Binding-site contacts:
Ligand atom C7 contacts residue ASN290 of chain 2.A at 3.4 Å.
Ligand atom C1 contacts residue ASN290 of chain 2.A at 1.6 Å.
Ligand atom O7 contacts residue THR292 of chain 2.A at 3.5 Å (h-bond).
Ligand atom O3 contacts residue GLN295 of chain 2.A at 2.8 Å (h-bond).
Ligand atom O7 contacts residue ASN290 of chain 2.A at 3.6 Å.
Ligand atom C2 contacts residue GLN295 of chain 2.A at 4.2 Å.
Ligand atom C6 contacts residue THR292 of chain 2.A at 4.1 Å.
Ligand atom O5 contacts residue ASN290 of chain 2.A at 2.4 Å (h-bond).
Ligand atom O2 contacts residue GLN295 of chain 2.A at 3.7 Å.
Ligand atom C6 contacts residue GLN295 of chain 2.A at 3.9 Å.
Ligand atom O6 contacts residue ILE298 of chain 2.A at 4.1 Å.
Ligand atom C1 contacts residue THR292 of chain 2.A at 3.6 Å.
Ligand atom C3 contacts residue ASN290 of chain 2.A at 3.9 Å.
Ligand atom N2 contacts residue THR292 of chain 2.A at 4.3 Å.
Ligand atom C2 contacts residue THR292 of chain 2.A at 3.6 Å.
Ligand atom O6 contacts residue GLN295 of chain 2.A at 3.0 Å (h-bond).
Ligand atom O4 contacts residue ILE298 of chain 2.A at 4.5 Å.
Ligand atom O6 contacts residue GLN295 of chain 2.A at 2.6 Å (h-bond).
Ligand atom O7 contacts residue TYR293 of chain 2.A at 4.4 Å.
Ligand atom C5 contacts residue THR292 of chain 2.A at 4.4 Å.
Ligand atom N2 contacts residue ASN290 of chain 2.A at 2.9 Å (h-bond).
Ligand atom C4 contacts residue ASN290 of chain 2.A at 4.2 Å.
Ligand atom C6 contacts residue GLN295 of chain 2.A at 3.4 Å.
Ligand atom C3 contacts residue GLN295 of chain 2.A at 3.4 Å.
Ligand atom C7 contacts residue THR292 of chain 2.A at 4.2 Å.
Ligand atom O5 contacts residue THR292 of chain 2.A at 3.4 Å.
Ligand atom C8 contacts residue ASN290 of chain 2.A at 4.5 Å.
Ligand atom C2 contacts residue ASN290 of chain 2.A at 2.5 Å.
Ligand atom C5 contacts residue ASN290 of chain 2.A at 3.7 Å.
Ligand atom C6 contacts residue ILE298 of chain 2.A at 3.5 Å (hydrophobic).
Ligand atom O6 contacts residue ILE298 of chain 2.A at 3.8 Å.

This protein binds this small molecule.
Small molecule (SMILES): CC(=O)N[C@H]1[C@H](O[C@H]2[C@H](O[C@@H]3O[C@@H](C)[C@@H](O)[C@@H](O)[C@@H]3O)[C@@H](NC(C)=O)CO[C@@H]2CO)O[C@H](CO)[C@@H](O[C@@H]2O[C@H](CO[C@H]3O[C@H](CO)[C@@H](O)[C@H](O)[C@@H]3O)[C@@H](O)[C@H](O[C@H]3O[C@H](CO)[C@@H](O)[C@H](O)[C@@H]3O)[C@@H]2O[C@@H]2OC[C@@H](O)[C@H](O)[C@H]2O)[C@@H]1O

Sequence of chain 2.A:
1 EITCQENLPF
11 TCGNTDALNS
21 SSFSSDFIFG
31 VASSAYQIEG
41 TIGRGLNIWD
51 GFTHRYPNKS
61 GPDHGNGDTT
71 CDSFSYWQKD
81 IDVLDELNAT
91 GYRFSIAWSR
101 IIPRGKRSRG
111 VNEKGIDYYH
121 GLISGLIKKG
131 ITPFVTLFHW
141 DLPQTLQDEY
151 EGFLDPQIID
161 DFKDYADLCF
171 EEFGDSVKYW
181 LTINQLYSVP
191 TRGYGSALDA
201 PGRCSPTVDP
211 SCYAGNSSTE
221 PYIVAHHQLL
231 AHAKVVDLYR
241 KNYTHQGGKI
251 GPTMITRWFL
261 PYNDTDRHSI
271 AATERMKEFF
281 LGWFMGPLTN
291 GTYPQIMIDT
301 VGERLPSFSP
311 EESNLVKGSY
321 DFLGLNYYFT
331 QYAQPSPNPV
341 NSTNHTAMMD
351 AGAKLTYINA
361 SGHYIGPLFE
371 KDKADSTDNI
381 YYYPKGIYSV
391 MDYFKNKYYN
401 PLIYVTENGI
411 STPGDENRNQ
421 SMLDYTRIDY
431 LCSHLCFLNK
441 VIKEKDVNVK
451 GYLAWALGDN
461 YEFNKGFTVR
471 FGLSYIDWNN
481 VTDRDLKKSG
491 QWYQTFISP